Binding-site contacts:
Ligand atom O5 contacts residue ASN1147 of chain 11.A at 2.3 Å (h-bond).
Ligand atom C6 contacts residue HIS1176 of chain 11.A at 4.3 Å.
Ligand atom O7 contacts residue ASN1147 of chain 11.A at 3.9 Å.
Ligand atom C8 contacts residue ASN1147 of chain 11.A at 3.4 Å.
Ligand atom O5 contacts residue PRO1151 of chain 11.A at 4.5 Å.
Ligand atom C3 contacts residue ASN1147 of chain 11.A at 3.8 Å.
Ligand atom C6 contacts residue PRO1151 of chain 11.A at 4.4 Å (hydrophobic).
Ligand atom O6 contacts residue HIS1174 of chain 11.A at 4.5 Å.
Ligand atom C7 contacts residue ASN1147 of chain 11.A at 3.1 Å.
Ligand atom C4 contacts residue ASN1147 of chain 11.A at 4.2 Å.
Ligand atom O6 contacts residue HIS1176 of chain 11.A at 3.0 Å (h-bond).
Ligand atom C5 contacts residue ASN1147 of chain 11.A at 3.6 Å.
Ligand atom C1 contacts residue ASN1147 of chain 11.A at 1.4 Å.
Ligand atom N2 contacts residue ASN1147 of chain 11.A at 2.5 Å (h-bond).
Ligand atom C2 contacts residue ASN1147 of chain 11.A at 2.5 Å.

Sequence of chain 11.A:
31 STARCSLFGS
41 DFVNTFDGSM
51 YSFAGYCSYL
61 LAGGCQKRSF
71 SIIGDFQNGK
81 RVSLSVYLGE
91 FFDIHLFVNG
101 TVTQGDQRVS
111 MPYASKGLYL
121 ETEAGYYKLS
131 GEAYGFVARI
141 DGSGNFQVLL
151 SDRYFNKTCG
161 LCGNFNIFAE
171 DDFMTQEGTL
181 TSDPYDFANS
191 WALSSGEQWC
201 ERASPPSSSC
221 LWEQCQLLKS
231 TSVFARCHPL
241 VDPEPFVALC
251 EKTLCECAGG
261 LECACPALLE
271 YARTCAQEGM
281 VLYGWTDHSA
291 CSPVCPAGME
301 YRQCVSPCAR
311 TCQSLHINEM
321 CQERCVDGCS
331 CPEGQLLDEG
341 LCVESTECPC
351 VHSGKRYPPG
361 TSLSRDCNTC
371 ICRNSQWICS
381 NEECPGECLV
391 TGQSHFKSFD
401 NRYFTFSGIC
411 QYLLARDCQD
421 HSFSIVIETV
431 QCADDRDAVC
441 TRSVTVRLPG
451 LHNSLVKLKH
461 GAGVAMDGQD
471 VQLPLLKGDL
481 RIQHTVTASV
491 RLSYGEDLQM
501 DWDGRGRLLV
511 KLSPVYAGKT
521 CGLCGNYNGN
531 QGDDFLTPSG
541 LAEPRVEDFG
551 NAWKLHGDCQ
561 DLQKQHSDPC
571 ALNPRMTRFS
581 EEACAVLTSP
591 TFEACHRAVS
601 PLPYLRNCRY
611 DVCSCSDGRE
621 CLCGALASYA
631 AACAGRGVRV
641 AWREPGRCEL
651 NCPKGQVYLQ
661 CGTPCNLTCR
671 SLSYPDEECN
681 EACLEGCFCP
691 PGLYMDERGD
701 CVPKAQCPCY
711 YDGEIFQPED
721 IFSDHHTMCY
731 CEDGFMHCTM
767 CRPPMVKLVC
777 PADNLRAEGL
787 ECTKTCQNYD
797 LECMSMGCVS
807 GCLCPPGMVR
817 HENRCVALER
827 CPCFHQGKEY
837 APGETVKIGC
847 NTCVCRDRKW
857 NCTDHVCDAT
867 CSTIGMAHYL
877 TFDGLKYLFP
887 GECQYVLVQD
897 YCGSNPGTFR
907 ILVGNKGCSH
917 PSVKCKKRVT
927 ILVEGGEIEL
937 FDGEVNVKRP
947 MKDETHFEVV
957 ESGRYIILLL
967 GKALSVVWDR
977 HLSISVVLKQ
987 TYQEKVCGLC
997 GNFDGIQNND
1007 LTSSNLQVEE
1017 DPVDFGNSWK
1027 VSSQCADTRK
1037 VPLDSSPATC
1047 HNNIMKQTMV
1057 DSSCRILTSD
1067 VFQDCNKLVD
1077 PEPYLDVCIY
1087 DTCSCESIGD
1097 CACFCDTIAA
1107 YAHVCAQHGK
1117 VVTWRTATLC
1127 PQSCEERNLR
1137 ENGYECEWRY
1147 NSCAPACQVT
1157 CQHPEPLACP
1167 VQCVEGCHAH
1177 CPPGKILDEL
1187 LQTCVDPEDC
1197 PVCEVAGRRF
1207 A

A protein and the small-molecule ligand that binds it are described below.
Small molecule (SMILES): CC(=O)N[C@@H]1[C@@H](O)[C@H](O)[C@@H](CO)O[C@H]1O